Sequence of chain 1.B:
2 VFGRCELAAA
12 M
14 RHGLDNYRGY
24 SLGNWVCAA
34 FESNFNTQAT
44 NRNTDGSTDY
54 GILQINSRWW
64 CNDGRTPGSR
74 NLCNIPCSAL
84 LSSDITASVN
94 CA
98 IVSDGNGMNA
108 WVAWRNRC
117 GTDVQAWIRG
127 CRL

A protein and the small-molecule ligand that binds it are described below.
Small molecule (SMILES): O=S(=O)(O)c1cc2c(O)c(c1)Cc1cc(S(=O)(=O)O)cc(c1O)Cc1cc(S(=O)(=O)O)cc(c1O)Cc1cc(S(=O)(=O)O)cc(c1O)C2

Binding-site contacts:
Ligand atom O8 contacts residue PHE3 of chain 1.B at 4.3 Å.
Ligand atom O12 contacts residue ARG14 of chain 1.B at 4.1 Å.
Ligand atom S3 contacts residue ALA11 of chain 1.B at 4.4 Å.
Ligand atom C3 contacts residue ARG14 of chain 1.B at 4.3 Å.
Ligand atom C24 contacts residue ARG14 of chain 1.B at 3.5 Å.
Ligand atom S4 contacts residue HIS15 of chain 1.B at 4.5 Å.
Ligand atom O6 contacts residue ARG14 of chain 1.B at 3.6 Å (salt-bridge).
Ligand atom O12 contacts residue HIS15 of chain 1.B at 3.1 Å.
Ligand atom O2 contacts residue ARG14 of chain 1.B at 3.4 Å.
Ligand atom C7 contacts residue ARG14 of chain 1.B at 4.0 Å.
Ligand atom O9 contacts residue ARG14 of chain 1.B at 3.3 Å (salt-bridge).
Ligand atom S2 contacts residue ALA10 of chain 1.B at 4.4 Å.
Ligand atom C12 contacts residue ARG14 of chain 1.B at 4.3 Å.
Ligand atom C19 contacts residue ARG14 of chain 1.B at 4.0 Å.
Ligand atom C6 contacts residue ARG14 of chain 1.B at 3.8 Å.
Ligand atom S3 contacts residue PHE3 of chain 1.B at 4.3 Å.
Ligand atom C23 contacts residue ARG14 of chain 1.B at 4.2 Å.
Ligand atom C13 contacts residue ARG14 of chain 1.B at 4.2 Å.
Ligand atom O8 contacts residue SER86 of chain 1.B at 4.3 Å.
Ligand atom O3 contacts residue ARG14 of chain 1.B at 2.9 Å (salt-bridge).
Ligand atom O3 contacts residue ALA10 of chain 1.B at 4.4 Å.
Ligand atom C2 contacts residue ARG14 of chain 1.B at 3.6 Å.
Ligand atom C21 contacts residue ARG14 of chain 1.B at 4.3 Å.
Ligand atom C20 contacts residue ARG14 of chain 1.B at 3.7 Å.
Ligand atom S3 contacts residue ARG14 of chain 1.B at 4.2 Å.
Ligand atom O7 contacts residue ARG14 of chain 1.B at 4.5 Å.
Ligand atom O7 contacts residue PHE3 of chain 1.B at 3.4 Å.
Ligand atom S1 contacts residue ARG14 of chain 1.B at 3.8 Å.
Ligand atom O6 contacts residue ALA10 of chain 1.B at 4.3 Å.
Ligand atom O4 contacts residue ARG14 of chain 1.B at 3.3 Å (salt-bridge).
Ligand atom S2 contacts residue ARG14 of chain 1.B at 4.1 Å.
Ligand atom O11 contacts residue ARG14 of chain 1.B at 3.2 Å.
Ligand atom C8 contacts residue ARG14 of chain 1.B at 4.2 Å.
Ligand atom O4 contacts residue ALA10 of chain 1.B at 3.2 Å.
Ligand atom O9 contacts residue PHE3 of chain 1.B at 4.3 Å.
Ligand atom S4 contacts residue ARG14 of chain 1.B at 4.2 Å.
Ligand atom C1 contacts residue ARG14 of chain 1.B at 3.6 Å.
Ligand atom O7 contacts residue DM01 of chain 1.B at 3.2 Å.
Ligand atom O6 contacts residue GLU7 of chain 1.B at 3.5 Å.
Ligand atom O9 contacts residue ALA11 of chain 1.B at 3.1 Å.